The protein below binds the small molecule below.
Small molecule (SMILES): CC(=O)N[C@H]1[C@@H](O[C@H]2[C@H](O)[C@@H](NC(C)=O)CO[C@@H]2CO)O[C@H](CO)[C@@H](O)[C@@H]1O

Binding-site contacts:
Ligand atom C6 contacts residue PRO9 of chain 1.B at 3.8 Å (hydrophobic).
Ligand atom C7 contacts residue ASN37 of chain 1.B at 3.1 Å.
Ligand atom C8 contacts residue TYR7 of chain 1.B at 3.6 Å (hydrophobic).
Ligand atom O5 contacts residue TYR24 of chain 1.B at 3.2 Å (h-bond).
Ligand atom C5 contacts residue TYR24 of chain 1.B at 3.4 Å (hydrophobic).
Ligand atom C5 contacts residue ASN37 of chain 1.B at 3.7 Å.
Ligand atom C3 contacts residue ASN37 of chain 1.B at 3.8 Å.
Ligand atom C8 contacts residue PRO36 of chain 1.B at 4.5 Å (hydrophobic).
Ligand atom O6 contacts residue PRO9 of chain 1.B at 4.4 Å.
Ligand atom C1 contacts residue TYR24 of chain 1.B at 3.4 Å (hydrophobic).
Ligand atom C2 contacts residue ASN37 of chain 1.B at 2.4 Å.
Ligand atom N2 contacts residue ASN37 of chain 1.B at 2.9 Å (h-bond).
Ligand atom O6 contacts residue TYR7 of chain 1.B at 4.2 Å.
Ligand atom C8 contacts residue ASN37 of chain 1.B at 4.3 Å.
Ligand atom C6 contacts residue TYR24 of chain 1.B at 3.9 Å (hydrophobic).
Ligand atom O5 contacts residue ASN37 of chain 1.B at 2.4 Å (h-bond).
Ligand atom O5 contacts residue PRO9 of chain 1.B at 3.8 Å.
Ligand atom C5 contacts residue PRO9 of chain 1.B at 4.4 Å (hydrophobic).
Ligand atom O7 contacts residue ASN37 of chain 1.B at 3.0 Å (h-bond).
Ligand atom C1 contacts residue ASN37 of chain 1.B at 1.4 Å.
Ligand atom C4 contacts residue ASN37 of chain 1.B at 4.2 Å.

Sequence of chain 1.B:
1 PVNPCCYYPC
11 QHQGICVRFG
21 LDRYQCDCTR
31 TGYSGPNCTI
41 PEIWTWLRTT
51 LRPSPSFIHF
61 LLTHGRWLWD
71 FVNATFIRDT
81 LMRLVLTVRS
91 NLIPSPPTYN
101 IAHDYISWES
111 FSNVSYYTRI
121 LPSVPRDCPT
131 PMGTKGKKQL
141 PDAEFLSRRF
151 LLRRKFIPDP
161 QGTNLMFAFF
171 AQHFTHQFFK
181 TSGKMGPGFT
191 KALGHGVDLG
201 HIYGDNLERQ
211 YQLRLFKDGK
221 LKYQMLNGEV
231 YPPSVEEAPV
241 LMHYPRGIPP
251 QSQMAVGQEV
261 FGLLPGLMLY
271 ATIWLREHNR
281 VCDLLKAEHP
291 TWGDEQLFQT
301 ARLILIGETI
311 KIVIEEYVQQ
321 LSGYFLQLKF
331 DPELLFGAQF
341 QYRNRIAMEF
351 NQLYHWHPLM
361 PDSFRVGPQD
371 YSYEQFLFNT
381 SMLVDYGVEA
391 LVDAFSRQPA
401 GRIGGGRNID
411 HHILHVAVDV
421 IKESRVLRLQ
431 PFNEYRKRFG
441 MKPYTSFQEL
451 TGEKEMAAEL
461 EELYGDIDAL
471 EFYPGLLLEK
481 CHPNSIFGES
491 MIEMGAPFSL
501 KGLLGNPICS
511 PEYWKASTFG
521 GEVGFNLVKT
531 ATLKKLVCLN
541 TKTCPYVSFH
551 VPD